The protein below binds the small molecule below.
Small molecule (SMILES): O=C(O)CCCCCN1C(=O)[C@@H]2[C@H](C1=O)[C@]1(Cl)C(Cl)=C(Cl)[C@@]2(Cl)C1(Cl)Cl

Binding-site contacts:
Ligand atom CL3 contacts residue MET36 of chain 1.B at 3.5 Å.
Ligand atom CL1 contacts residue PRO48 of chain 1.B at 4.3 Å.
Ligand atom CAX contacts residue TRP70 of chain 1.B at 4.2 Å (hydrophobic).
Ligand atom NAP contacts residue TRP68 of chain 1.B at 3.5 Å.
Ligand atom CL6 contacts residue LEU106 of chain 1.B at 3.6 Å.
Ligand atom CL2 contacts residue PHE123 of chain 1.B at 3.5 Å.
Ligand atom CL2 contacts residue TRP68 of chain 1.B at 4.0 Å.
Ligand atom CL1 contacts residue MET36 of chain 1.B at 4.2 Å.
Ligand atom CAU contacts residue PHE79 of chain 1.B at 3.8 Å (hydrophobic).
Ligand atom CAN contacts residue TRP70 of chain 1.B at 4.3 Å (hydrophobic).
Ligand atom CAT contacts residue ASN81 of chain 1.B at 4.2 Å.
Ligand atom CAC contacts residue TRP68 of chain 1.B at 3.6 Å (hydrophobic).
Ligand atom CL4 contacts residue TRP70 of chain 1.B at 3.9 Å.
Ligand atom OAR contacts residue TRP68 of chain 1.B at 3.6 Å.
Ligand atom OAY contacts residue TRP70 of chain 1.B at 3.4 Å.
Ligand atom OAR contacts residue MET51 of chain 1.B at 3.9 Å.
Ligand atom CL4 contacts residue PRO48 of chain 1.B at 4.1 Å.
Ligand atom CAV contacts residue TYR100 of chain 1.B at 3.9 Å (hydrophobic).
Ligand atom OAQ contacts residue ASN81 of chain 1.B at 3.1 Å (h-bond).
Ligand atom OAQ contacts residue TRP68 of chain 1.B at 3.9 Å.
Ligand atom OAY contacts residue ASP47 of chain 1.B at 4.1 Å.
Ligand atom CAO contacts residue GLN103 of chain 1.B at 3.9 Å.
Ligand atom CL3 contacts residue MET51 of chain 1.B at 3.6 Å.
Ligand atom CAW contacts residue TRP70 of chain 1.B at 4.1 Å (hydrophobic).
Ligand atom CL6 contacts residue PHE123 of chain 1.B at 4.1 Å.
Ligand atom CL3 contacts residue PRO48 of chain 1.B at 3.3 Å.
Ligand atom CL2 contacts residue MET36 of chain 1.B at 4.3 Å.
Ligand atom CAT contacts residue GLN103 of chain 1.B at 3.8 Å.
Ligand atom OAQ contacts residue GLN103 of chain 1.B at 2.9 Å (h-bond).
Ligand atom CAS contacts residue ASN81 of chain 1.B at 4.2 Å.
Ligand atom CAN contacts residue TRP68 of chain 1.B at 3.4 Å (hydrophobic).
Ligand atom OAR contacts residue TRP70 of chain 1.B at 3.1 Å (h-bond).
Ligand atom CAW contacts residue TYR100 of chain 1.B at 3.9 Å (hydrophobic).
Ligand atom CAS contacts residue PHE79 of chain 1.B at 4.0 Å (hydrophobic).
Ligand atom CL5 contacts residue GLN103 of chain 1.B at 3.6 Å.
Ligand atom CAO contacts residue TRP68 of chain 1.B at 3.6 Å (hydrophobic).
Ligand atom CAS contacts residue TRP68 of chain 1.B at 3.4 Å (hydrophobic).
Ligand atom CAO contacts residue ASN81 of chain 1.B at 4.0 Å.
Ligand atom CL1 contacts residue TYR134 of chain 1.B at 3.4 Å.
Ligand atom CAB contacts residue TRP68 of chain 1.B at 3.4 Å (hydrophobic).

Sequence of chain 1.B:
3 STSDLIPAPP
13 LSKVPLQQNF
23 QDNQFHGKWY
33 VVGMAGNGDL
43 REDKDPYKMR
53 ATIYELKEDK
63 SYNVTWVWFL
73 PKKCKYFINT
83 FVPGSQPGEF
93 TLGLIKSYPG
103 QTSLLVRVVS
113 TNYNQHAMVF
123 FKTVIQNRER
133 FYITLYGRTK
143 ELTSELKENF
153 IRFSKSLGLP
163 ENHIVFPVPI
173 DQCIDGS